Binding-site contacts:
Ligand atom C5 contacts residue ASN72 of chain 1.A at 3.7 Å.
Ligand atom C4 contacts residue ASN72 of chain 1.A at 4.2 Å.
Ligand atom C8 contacts residue ASN72 of chain 1.A at 4.3 Å.
Ligand atom C1 contacts residue LYS8 of chain 1.A at 3.9 Å.
Ligand atom C1 contacts residue THR74 of chain 1.A at 3.9 Å.
Ligand atom O5 contacts residue ASN72 of chain 1.A at 2.4 Å (h-bond).
Ligand atom C6 contacts residue LYS8 of chain 1.A at 3.7 Å.
Ligand atom O6 contacts residue ASN72 of chain 1.A at 4.5 Å.
Ligand atom O6 contacts residue LYS8 of chain 1.A at 2.6 Å (salt-bridge).
Ligand atom N2 contacts residue ASN72 of chain 1.A at 3.0 Å (h-bond).
Ligand atom O7 contacts residue ASN72 of chain 1.A at 3.3 Å (h-bond).
Ligand atom O5 contacts residue VAL75 of chain 1.A at 4.4 Å.
Ligand atom C1 contacts residue ASN72 of chain 1.A at 1.4 Å.
Ligand atom O5 contacts residue THR74 of chain 1.A at 4.5 Å.
Ligand atom C5 contacts residue LYS8 of chain 1.A at 3.9 Å.
Ligand atom C3 contacts residue ASN72 of chain 1.A at 3.8 Å.
Ligand atom C7 contacts residue ASN72 of chain 1.A at 3.4 Å.
Ligand atom C2 contacts residue ASN72 of chain 1.A at 2.5 Å.
Ligand atom O5 contacts residue LYS8 of chain 1.A at 3.0 Å (salt-bridge).

This small molecule binds to this protein.
Small molecule (SMILES): CC(=O)N[C@@H]1[C@@H](O)[C@H](O)[C@@H](CO)O[C@H]1O

Sequence of chain 1.A:
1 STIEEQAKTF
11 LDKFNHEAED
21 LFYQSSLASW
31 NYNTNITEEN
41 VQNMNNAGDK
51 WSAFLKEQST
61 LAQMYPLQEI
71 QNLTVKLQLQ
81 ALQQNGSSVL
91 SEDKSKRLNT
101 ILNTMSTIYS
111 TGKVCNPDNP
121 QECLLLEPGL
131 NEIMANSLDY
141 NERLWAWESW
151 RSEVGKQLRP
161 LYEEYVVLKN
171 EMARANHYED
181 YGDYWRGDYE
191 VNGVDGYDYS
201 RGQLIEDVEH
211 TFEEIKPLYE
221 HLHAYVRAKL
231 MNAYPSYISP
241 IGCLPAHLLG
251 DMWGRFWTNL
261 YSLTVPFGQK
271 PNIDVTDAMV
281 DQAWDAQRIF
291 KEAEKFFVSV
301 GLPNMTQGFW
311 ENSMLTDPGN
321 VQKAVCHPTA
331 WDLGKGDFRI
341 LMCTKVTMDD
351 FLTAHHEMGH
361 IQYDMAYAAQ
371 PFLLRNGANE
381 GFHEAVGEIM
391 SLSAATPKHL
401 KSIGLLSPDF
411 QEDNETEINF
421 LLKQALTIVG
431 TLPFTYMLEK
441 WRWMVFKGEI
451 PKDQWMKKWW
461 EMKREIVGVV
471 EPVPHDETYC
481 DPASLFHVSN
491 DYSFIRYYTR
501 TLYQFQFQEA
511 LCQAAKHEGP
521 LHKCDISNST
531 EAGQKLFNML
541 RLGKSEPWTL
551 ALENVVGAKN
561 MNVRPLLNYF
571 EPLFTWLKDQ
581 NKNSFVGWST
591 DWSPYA